This small molecule binds to this protein.
Small molecule (SMILES): CC(=O)N[C@@H]1[C@@H](O)[C@H](O)[C@@H](CO)O[C@H]1O

Binding-site contacts:
Ligand atom C1 contacts residue SER157 of chain 15.C at 4.2 Å.
Ligand atom O7 contacts residue ASN154 of chain 15.C at 3.8 Å.
Ligand atom C3 contacts residue ASN154 of chain 15.C at 3.9 Å.
Ligand atom O6 contacts residue SER157 of chain 15.C at 4.4 Å.
Ligand atom C5 contacts residue ASN154 of chain 15.C at 3.6 Å.
Ligand atom C7 contacts residue ASN154 of chain 15.C at 3.4 Å.
Ligand atom C5 contacts residue SER157 of chain 15.C at 4.3 Å.
Ligand atom N2 contacts residue ASN154 of chain 15.C at 3.1 Å (h-bond).
Ligand atom C1 contacts residue SER156 of chain 15.C at 4.1 Å.
Ligand atom C2 contacts residue ASN154 of chain 15.C at 2.5 Å.
Ligand atom C6 contacts residue SER157 of chain 15.C at 4.1 Å.
Ligand atom C8 contacts residue ASN154 of chain 15.C at 3.8 Å.
Ligand atom C5 contacts residue SER156 of chain 15.C at 4.4 Å.
Ligand atom C1 contacts residue ASN154 of chain 15.C at 1.4 Å.
Ligand atom O5 contacts residue SER157 of chain 15.C at 3.5 Å (h-bond).
Ligand atom C4 contacts residue ASN154 of chain 15.C at 4.2 Å.
Ligand atom O5 contacts residue ASN154 of chain 15.C at 2.3 Å (h-bond).
Ligand atom O5 contacts residue SER156 of chain 15.C at 4.3 Å.

Sequence of chain 15.C:
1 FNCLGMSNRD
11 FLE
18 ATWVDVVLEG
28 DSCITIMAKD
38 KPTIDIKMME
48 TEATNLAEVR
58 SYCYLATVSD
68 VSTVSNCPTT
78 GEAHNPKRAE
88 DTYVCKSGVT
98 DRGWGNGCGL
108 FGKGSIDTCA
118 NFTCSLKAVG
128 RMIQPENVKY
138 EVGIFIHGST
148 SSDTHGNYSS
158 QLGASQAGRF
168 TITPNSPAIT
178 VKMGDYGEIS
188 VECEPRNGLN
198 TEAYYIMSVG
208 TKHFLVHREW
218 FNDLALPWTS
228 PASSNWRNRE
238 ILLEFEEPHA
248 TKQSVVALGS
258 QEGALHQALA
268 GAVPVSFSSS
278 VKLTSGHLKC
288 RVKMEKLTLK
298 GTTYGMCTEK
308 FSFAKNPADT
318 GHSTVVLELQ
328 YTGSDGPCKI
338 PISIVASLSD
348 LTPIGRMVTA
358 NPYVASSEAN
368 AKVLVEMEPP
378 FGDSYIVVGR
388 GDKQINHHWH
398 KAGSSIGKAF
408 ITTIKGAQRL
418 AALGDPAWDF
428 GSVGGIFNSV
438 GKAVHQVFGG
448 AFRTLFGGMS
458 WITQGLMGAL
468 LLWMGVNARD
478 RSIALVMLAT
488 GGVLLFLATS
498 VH